Binding-site contacts:
Ligand atom C18 contacts residue LEU4 of chain 1.F at 3.4 Å (hydrophobic).
Ligand atom C07 contacts residue THR57 of chain 1.F at 4.0 Å.
Ligand atom C13 contacts residue THR57 of chain 1.F at 4.3 Å.
Ligand atom C12 contacts residue THR57 of chain 1.F at 4.2 Å.
Ligand atom C10 contacts residue THR57 of chain 1.F at 3.7 Å.
Ligand atom C19 contacts residue LEU4 of chain 1.F at 4.3 Å (hydrophobic).
Ligand atom C19 contacts residue THR57 of chain 1.F at 4.4 Å.
Ligand atom C85 contacts residue ALA49 of chain 1.F at 4.3 Å (hydrophobic).
Ligand atom C85 contacts residue GLY53 of chain 1.F at 4.2 Å.
Ligand atom C16 contacts residue THR57 of chain 1.F at 4.1 Å.
Ligand atom C17 contacts residue LEU4 of chain 1.F at 3.5 Å (hydrophobic).
Ligand atom O84 contacts residue ILE50 of chain 1.F at 4.3 Å.
Ligand atom C17 contacts residue THR57 of chain 1.F at 3.6 Å.
Ligand atom C03 contacts residue ILE50 of chain 1.F at 4.3 Å (hydrophobic).
Ligand atom O09 contacts residue GLY53 of chain 1.F at 4.4 Å.
Ligand atom O84 contacts residue ALA49 of chain 1.F at 4.3 Å.
Ligand atom C15 contacts residue THR57 of chain 1.F at 4.2 Å.
Ligand atom O84 contacts residue GLY53 of chain 1.F at 3.6 Å.
Ligand atom C11 contacts residue THR57 of chain 1.F at 3.2 Å.
Ligand atom C18 contacts residue THR57 of chain 1.F at 4.4 Å.

A protein and the small-molecule ligand that binds it are described below.
Small molecule (SMILES): C[C@@H]1CC[C@@]2(OC1)O[C@H]1[C@@H](O)[C@H]3[C@@H]4CC[C@H]5C[C@@H](O[C@@H]6O[C@H](CO)[C@H](O[C@@H]7O[C@H](CO)[C@@H](O)[C@H](O[C@@H]8OC[C@@H](O)[C@H](O)[C@H]8O)[C@H]7O[C@@H]7O[C@H](CO)[C@H](O)[C@H](O[C@@H]8O[C@H](CO)[C@@H](O)[C@H](O)[C@H]8O)[C@H]7O)[C@H](O)[C@H]6O)[C@H](O)C[C@]5(C)[C@H]4CC[C@]3(C)[C@H]1[C@@H]2C

Sequence of chain 1.F:
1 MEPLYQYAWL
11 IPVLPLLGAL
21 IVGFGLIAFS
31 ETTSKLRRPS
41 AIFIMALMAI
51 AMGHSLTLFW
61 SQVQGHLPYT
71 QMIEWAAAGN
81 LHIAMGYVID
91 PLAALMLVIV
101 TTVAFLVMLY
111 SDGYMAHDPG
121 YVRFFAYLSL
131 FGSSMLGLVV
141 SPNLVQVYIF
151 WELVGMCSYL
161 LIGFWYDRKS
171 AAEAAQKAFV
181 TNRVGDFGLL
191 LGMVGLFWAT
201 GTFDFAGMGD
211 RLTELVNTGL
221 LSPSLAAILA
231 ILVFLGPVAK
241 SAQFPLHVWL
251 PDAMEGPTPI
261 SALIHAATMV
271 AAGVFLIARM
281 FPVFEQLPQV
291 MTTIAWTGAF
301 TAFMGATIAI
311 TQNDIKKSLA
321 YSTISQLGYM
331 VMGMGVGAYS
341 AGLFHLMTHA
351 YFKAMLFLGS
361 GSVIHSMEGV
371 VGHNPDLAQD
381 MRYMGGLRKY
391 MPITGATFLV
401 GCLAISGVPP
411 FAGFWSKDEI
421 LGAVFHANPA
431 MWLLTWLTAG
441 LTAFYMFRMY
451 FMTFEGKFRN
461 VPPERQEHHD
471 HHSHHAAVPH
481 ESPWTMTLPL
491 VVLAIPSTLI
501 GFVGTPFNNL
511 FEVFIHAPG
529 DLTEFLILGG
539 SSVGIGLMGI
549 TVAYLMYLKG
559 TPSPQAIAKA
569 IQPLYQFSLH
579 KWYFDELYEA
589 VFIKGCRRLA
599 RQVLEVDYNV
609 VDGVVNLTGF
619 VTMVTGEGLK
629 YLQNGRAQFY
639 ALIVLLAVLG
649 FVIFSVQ